A protein and the small-molecule ligand that binds it are described below.
Small molecule (SMILES): CC(=O)N[C@@H]1[C@@H](O)[C@H](O)[C@@H](CO)O[C@H]1O

Sequence of chain 1.C:
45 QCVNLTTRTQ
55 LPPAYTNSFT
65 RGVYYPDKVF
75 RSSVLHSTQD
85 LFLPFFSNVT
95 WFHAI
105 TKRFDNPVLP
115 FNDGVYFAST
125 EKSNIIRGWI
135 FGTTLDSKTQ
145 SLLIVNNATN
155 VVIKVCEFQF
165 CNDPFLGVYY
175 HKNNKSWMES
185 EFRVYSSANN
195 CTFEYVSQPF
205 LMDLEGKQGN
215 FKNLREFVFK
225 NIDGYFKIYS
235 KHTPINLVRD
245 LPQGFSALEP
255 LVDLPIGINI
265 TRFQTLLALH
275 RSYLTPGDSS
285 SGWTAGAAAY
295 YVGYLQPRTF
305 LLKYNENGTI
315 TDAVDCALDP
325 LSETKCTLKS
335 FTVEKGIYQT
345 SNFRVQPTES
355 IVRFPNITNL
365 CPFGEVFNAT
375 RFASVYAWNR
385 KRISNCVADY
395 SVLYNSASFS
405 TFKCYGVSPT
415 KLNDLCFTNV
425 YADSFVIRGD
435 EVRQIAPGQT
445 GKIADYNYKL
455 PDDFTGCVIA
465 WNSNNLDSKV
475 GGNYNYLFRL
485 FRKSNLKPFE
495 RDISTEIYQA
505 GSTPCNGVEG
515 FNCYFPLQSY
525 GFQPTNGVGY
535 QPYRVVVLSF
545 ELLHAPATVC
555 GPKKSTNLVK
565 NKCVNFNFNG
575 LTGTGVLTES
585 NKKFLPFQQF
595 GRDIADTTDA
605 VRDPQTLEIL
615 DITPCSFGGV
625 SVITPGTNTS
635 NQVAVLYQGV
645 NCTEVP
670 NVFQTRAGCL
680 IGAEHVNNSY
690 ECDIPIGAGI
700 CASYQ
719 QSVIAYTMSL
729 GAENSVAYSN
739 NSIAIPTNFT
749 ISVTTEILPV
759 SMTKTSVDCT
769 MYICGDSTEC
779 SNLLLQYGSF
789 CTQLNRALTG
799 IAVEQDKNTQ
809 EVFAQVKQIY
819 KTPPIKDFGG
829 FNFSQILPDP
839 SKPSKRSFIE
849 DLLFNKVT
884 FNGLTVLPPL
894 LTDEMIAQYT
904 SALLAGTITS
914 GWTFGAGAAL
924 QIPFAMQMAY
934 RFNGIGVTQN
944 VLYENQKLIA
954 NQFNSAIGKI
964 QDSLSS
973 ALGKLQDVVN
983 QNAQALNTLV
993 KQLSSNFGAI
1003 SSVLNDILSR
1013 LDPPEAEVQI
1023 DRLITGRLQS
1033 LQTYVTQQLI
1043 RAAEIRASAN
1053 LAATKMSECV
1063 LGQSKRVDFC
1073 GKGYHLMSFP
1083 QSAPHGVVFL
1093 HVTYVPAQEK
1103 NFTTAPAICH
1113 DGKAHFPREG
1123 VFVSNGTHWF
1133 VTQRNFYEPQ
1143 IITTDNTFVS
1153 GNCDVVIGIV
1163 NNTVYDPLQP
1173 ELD

Binding-site contacts:
Ligand atom C3 contacts residue ASN686 of chain 1.C at 3.8 Å.
Ligand atom O5 contacts residue ASN686 of chain 1.C at 2.4 Å (h-bond).
Ligand atom C8 contacts residue ASN686 of chain 1.C at 4.4 Å.
Ligand atom C7 contacts residue ASN686 of chain 1.C at 3.3 Å.
Ligand atom C5 contacts residue ASN686 of chain 1.C at 3.7 Å.
Ligand atom C4 contacts residue ASN686 of chain 1.C at 4.2 Å.
Ligand atom C1 contacts residue ASN686 of chain 1.C at 1.4 Å.
Ligand atom C2 contacts residue ASN686 of chain 1.C at 2.5 Å.
Ligand atom N2 contacts residue ASN686 of chain 1.C at 2.9 Å (h-bond).
Ligand atom O7 contacts residue ASN686 of chain 1.C at 3.3 Å (h-bond).